Sequence of chain 15.A:
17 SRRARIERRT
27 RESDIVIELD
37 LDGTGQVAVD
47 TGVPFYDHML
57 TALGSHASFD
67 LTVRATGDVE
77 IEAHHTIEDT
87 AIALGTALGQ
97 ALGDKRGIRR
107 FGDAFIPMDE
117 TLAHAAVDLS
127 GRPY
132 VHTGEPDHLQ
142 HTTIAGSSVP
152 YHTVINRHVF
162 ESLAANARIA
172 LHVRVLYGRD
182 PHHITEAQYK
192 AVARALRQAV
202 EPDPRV

Sequence of chain 1.A:
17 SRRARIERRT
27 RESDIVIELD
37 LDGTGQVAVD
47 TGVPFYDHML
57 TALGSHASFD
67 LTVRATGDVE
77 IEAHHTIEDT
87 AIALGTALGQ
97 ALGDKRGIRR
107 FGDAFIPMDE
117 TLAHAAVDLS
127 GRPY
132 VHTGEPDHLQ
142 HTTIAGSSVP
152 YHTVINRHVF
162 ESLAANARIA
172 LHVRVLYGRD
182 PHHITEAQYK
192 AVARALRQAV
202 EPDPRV

The protein below binds the small molecule below.
Small molecule (SMILES): O=P(O)(O)OC[C@@H](O)[C@@H](O)c1cnc[nH]1

Binding-site contacts:
Ligand atom N2 contacts residue GLU187 of chain 1.A at 3.3 Å (salt-bridge).
Ligand atom C5 contacts residue MN1 of chain 15.B at 3.5 Å.
Ligand atom C4 contacts residue MN1 of chain 1.C at 3.0 Å.
Ligand atom OP4 contacts residue LYS191 of chain 1.A at 3.8 Å.
Ligand atom C3 contacts residue MN1 of chain 1.C at 3.2 Å.
Ligand atom C2 contacts residue GLU28 of chain 15.A at 3.8 Å.
Ligand atom C6 contacts residue MN1 of chain 15.B at 3.1 Å.
Ligand atom OP5 contacts residue ARG106 of chain 10.A at 3.9 Å.
Ligand atom N2 contacts residue MET114 of chain 1.A at 3.6 Å.
Ligand atom C6 contacts residue MN1 of chain 1.C at 3.4 Å.
Ligand atom P contacts residue ARG106 of chain 10.A at 3.6 Å.
Ligand atom N1 contacts residue HIS80 of chain 15.A at 3.4 Å (h-bond).
Ligand atom O3 contacts residue MN1 of chain 1.C at 2.5 Å.
Ligand atom OP6 contacts residue LYS191 of chain 1.A at 3.2 Å (salt-bridge).
Ligand atom OP4 contacts residue HIS62 of chain 1.A at 3.2 Å (h-bond).
Ligand atom OP6 contacts residue ARG106 of chain 10.A at 2.8 Å (salt-bridge).
Ligand atom O2 contacts residue GLU28 of chain 15.A at 3.0 Å (salt-bridge).
Ligand atom C6 contacts residue MET114 of chain 1.A at 3.4 Å (hydrophobic).
Ligand atom C6 contacts residue HIS183 of chain 1.A at 3.6 Å.
Ligand atom N1 contacts residue HIS184 of chain 1.A at 3.5 Å (h-bond).
Ligand atom C6 contacts residue HIS80 of chain 15.A at 3.3 Å.
Ligand atom N1 contacts residue MET114 of chain 1.A at 3.5 Å.
Ligand atom C3 contacts residue GLU28 of chain 15.A at 3.8 Å.
Ligand atom O3 contacts residue GLU187 of chain 1.A at 2.7 Å (salt-bridge).
Ligand atom O3 contacts residue HIS81 of chain 15.A at 3.5 Å (h-bond).
Ligand atom N1 contacts residue MN1 of chain 15.B at 2.3 Å.
Ligand atom C3 contacts residue GLU187 of chain 1.A at 3.9 Å.
Ligand atom C4 contacts residue HIS81 of chain 15.A at 3.4 Å.
Ligand atom C5 contacts residue GLU84 of chain 15.A at 3.6 Å.
Ligand atom C4 contacts residue MET114 of chain 1.A at 3.7 Å (hydrophobic).
Ligand atom N2 contacts residue MN1 of chain 1.C at 2.2 Å.
Ligand atom N2 contacts residue HIS183 of chain 1.A at 3.2 Å (h-bond).
Ligand atom OP4 contacts residue ARG106 of chain 10.A at 3.8 Å.
Ligand atom N1 contacts residue GLU84 of chain 15.A at 3.2 Å (salt-bridge).
Ligand atom C3 contacts residue HIS81 of chain 15.A at 3.3 Å.
Ligand atom OP1 contacts residue GLU187 of chain 1.A at 3.6 Å (salt-bridge).
Ligand atom C5 contacts residue MET114 of chain 1.A at 3.6 Å (hydrophobic).
Ligand atom C6 contacts residue HIS184 of chain 1.A at 3.7 Å.
Ligand atom O3 contacts residue HIS54 of chain 1.A at 3.3 Å (h-bond).
Ligand atom N2 contacts residue HIS81 of chain 15.A at 2.9 Å (h-bond).

Sequence of chain 10.A:
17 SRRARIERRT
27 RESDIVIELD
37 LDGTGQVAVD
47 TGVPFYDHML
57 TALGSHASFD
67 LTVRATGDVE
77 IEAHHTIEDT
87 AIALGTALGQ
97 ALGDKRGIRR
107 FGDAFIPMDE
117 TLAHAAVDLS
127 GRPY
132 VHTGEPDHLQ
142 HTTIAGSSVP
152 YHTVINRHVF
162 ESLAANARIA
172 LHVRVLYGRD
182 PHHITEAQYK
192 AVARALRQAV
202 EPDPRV